Binding-site contacts:
Ligand atom O2 contacts residue GLY350 of chain 1.B at 4.5 Å.
Ligand atom C5 contacts residue LYS393 of chain 1.B at 4.0 Å.
Ligand atom C5 contacts residue LEU347 of chain 1.B at 4.0 Å (hydrophobic).
Ligand atom C4 contacts residue LEU347 of chain 1.B at 4.0 Å (hydrophobic).
Ligand atom O2 contacts residue LEU347 of chain 1.B at 3.3 Å (h-bond).
Ligand atom C3 contacts residue LEU347 of chain 1.B at 4.3 Å (hydrophobic).
Ligand atom O2 contacts residue LYS393 of chain 1.B at 2.9 Å (salt-bridge).

Sequence of chain 1.B:
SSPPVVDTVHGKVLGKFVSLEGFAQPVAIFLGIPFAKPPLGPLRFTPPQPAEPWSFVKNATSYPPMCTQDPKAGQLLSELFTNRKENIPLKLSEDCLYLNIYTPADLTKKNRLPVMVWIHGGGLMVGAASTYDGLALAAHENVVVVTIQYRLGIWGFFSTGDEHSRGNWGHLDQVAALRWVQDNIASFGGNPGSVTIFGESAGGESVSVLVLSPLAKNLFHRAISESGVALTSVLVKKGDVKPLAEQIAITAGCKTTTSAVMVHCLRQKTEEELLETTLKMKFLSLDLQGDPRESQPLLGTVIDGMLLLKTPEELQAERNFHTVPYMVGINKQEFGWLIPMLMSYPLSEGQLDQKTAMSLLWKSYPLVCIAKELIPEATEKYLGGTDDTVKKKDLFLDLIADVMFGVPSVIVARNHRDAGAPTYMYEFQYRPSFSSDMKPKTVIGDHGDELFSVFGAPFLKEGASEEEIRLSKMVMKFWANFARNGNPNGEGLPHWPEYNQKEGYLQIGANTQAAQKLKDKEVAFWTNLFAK

A small-molecule ligand and the protein it binds are described below.
Small molecule (SMILES): CC[C@H](C)C(=O)O